This small molecule binds to this protein.
Small molecule (SMILES): CC(=O)N[C@H]1[C@H](O[C@H]2[C@H](O)[C@@H](NC(C)=O)CO[C@@H]2CO)O[C@H](CO)[C@@H](O[C@@H]2O[C@H](CO)[C@@H](O)[C@H](O)[C@@H]2O)[C@@H]1O

Sequence of chain 1.B:
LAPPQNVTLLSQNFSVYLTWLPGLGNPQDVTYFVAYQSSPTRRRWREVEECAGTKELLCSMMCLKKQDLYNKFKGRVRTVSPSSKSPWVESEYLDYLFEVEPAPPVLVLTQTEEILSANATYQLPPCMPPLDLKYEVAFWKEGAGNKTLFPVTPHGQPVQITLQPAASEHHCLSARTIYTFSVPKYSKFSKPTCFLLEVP

Binding-site contacts:
Ligand atom O7 contacts residue GLY161 of chain 1.B at 4.1 Å.
Ligand atom O6 contacts residue HIS160 of chain 1.B at 3.0 Å (h-bond).
Ligand atom C7 contacts residue ASN124 of chain 1.B at 3.3 Å.
Ligand atom O7 contacts residue HIS160 of chain 1.B at 3.9 Å.
Ligand atom C1 contacts residue GLY161 of chain 1.B at 4.3 Å.
Ligand atom O7 contacts residue PRO163 of chain 1.B at 3.7 Å.
Ligand atom C6 contacts residue ALA125 of chain 1.B at 4.0 Å (hydrophobic).
Ligand atom C4 contacts residue ASN124 of chain 1.B at 4.3 Å.
Ligand atom N2 contacts residue GLY161 of chain 1.B at 4.2 Å.
Ligand atom C2 contacts residue ASN124 of chain 1.B at 2.5 Å.
Ligand atom C5 contacts residue ALA125 of chain 1.B at 4.2 Å (hydrophobic).
Ligand atom C4 contacts residue GLY161 of chain 1.B at 4.4 Å.
Ligand atom C6 contacts residue THR126 of chain 1.B at 4.2 Å.
Ligand atom O7 contacts residue ASN124 of chain 1.B at 4.2 Å.
Ligand atom C2 contacts residue GLY161 of chain 1.B at 4.3 Å.
Ligand atom O6 contacts residue THR126 of chain 1.B at 3.6 Å.
Ligand atom C3 contacts residue ASN124 of chain 1.B at 3.9 Å.
Ligand atom C7 contacts residue GLY161 of chain 1.B at 4.1 Å.
Ligand atom N2 contacts residue ASN124 of chain 1.B at 2.9 Å (h-bond).
Ligand atom N2 contacts residue PRO163 of chain 1.B at 4.4 Å.
Ligand atom O5 contacts residue ALA125 of chain 1.B at 3.8 Å.
Ligand atom C1 contacts residue ALA125 of chain 1.B at 4.4 Å (hydrophobic).
Ligand atom C8 contacts residue ASN124 of chain 1.B at 3.3 Å.
Ligand atom C7 contacts residue PRO163 of chain 1.B at 4.3 Å (hydrophobic).
Ligand atom C1 contacts residue ASN124 of chain 1.B at 1.5 Å.
Ligand atom C6 contacts residue HIS160 of chain 1.B at 4.0 Å.
Ligand atom C8 contacts residue GLY161 of chain 1.B at 3.6 Å.
Ligand atom O5 contacts residue THR126 of chain 1.B at 4.1 Å.
Ligand atom C5 contacts residue ASN124 of chain 1.B at 3.6 Å.
Ligand atom C3 contacts residue GLY161 of chain 1.B at 3.9 Å.
Ligand atom O4 contacts residue GLY161 of chain 1.B at 4.1 Å.
Ligand atom O5 contacts residue ASN124 of chain 1.B at 2.4 Å (h-bond).
Ligand atom C5 contacts residue GLY161 of chain 1.B at 4.3 Å.
Ligand atom O6 contacts residue ALA125 of chain 1.B at 2.9 Å (h-bond).